Sequence of chain 1.A:
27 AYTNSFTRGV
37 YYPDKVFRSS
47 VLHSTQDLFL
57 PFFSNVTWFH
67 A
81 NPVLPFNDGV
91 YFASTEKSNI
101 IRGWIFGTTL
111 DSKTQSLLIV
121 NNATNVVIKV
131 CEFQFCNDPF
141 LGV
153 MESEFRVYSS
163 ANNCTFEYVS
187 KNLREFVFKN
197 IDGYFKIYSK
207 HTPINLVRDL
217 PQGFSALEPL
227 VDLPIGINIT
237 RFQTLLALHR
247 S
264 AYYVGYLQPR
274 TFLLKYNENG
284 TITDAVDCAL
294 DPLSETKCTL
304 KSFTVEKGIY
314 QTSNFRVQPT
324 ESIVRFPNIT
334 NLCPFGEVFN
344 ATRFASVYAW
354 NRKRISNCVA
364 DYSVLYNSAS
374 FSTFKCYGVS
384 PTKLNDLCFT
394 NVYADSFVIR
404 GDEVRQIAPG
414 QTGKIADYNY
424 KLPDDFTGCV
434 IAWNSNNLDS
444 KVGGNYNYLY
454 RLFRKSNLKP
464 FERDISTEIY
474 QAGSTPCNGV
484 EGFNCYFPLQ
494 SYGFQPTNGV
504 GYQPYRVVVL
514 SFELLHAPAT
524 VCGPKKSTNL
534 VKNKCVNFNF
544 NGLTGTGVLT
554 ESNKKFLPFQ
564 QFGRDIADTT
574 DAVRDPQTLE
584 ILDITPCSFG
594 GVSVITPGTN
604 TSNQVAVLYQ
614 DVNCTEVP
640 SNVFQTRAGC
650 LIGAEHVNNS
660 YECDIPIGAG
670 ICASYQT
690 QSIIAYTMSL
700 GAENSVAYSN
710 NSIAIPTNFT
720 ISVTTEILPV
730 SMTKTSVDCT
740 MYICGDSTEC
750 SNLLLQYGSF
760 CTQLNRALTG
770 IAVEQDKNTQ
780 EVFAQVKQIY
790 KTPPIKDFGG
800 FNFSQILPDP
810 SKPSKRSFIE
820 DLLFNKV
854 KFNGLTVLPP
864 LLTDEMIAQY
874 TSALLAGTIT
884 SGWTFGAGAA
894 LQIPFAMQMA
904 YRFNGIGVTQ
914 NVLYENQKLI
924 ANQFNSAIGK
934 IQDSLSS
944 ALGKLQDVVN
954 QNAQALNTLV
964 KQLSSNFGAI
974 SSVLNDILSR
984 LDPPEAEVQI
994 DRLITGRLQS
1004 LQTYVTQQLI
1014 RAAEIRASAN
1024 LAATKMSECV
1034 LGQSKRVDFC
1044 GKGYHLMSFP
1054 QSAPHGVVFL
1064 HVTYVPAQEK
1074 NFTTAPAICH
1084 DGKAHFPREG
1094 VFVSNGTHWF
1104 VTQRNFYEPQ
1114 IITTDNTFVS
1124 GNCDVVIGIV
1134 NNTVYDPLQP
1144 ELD

The protein below binds the small molecule below.
Small molecule (SMILES): CC(=O)N[C@H]1[C@H](O[C@H]2[C@H](O)[C@@H](NC(C)=O)CO[C@@H]2CO)O[C@H](CO)[C@@H](O)[C@@H]1O

Binding-site contacts:
Ligand atom C3 contacts residue ASN717 of chain 1.A at 3.8 Å.
Ligand atom C2 contacts residue ASN717 of chain 1.A at 2.5 Å.
Ligand atom C1 contacts residue GLN1071 of chain 1.A at 4.3 Å.
Ligand atom N2 contacts residue LEU922 of chain 1.A at 4.4 Å.
Ligand atom O7 contacts residue LEU922 of chain 1.A at 3.8 Å.
Ligand atom O4 contacts residue LEU922 of chain 1.A at 4.1 Å.
Ligand atom O7 contacts residue GLN1071 of chain 1.A at 3.6 Å (h-bond).
Ligand atom O6 contacts residue LEU922 of chain 1.A at 4.5 Å.
Ligand atom N2 contacts residue ASN717 of chain 1.A at 3.0 Å (h-bond).
Ligand atom O5 contacts residue GLN1071 of chain 1.A at 4.1 Å.
Ligand atom C6 contacts residue GLN926 of chain 1.A at 4.4 Å.
Ligand atom O7 contacts residue ASN717 of chain 1.A at 3.6 Å.
Ligand atom C8 contacts residue LEU922 of chain 1.A at 3.7 Å (hydrophobic).
Ligand atom C7 contacts residue ASN717 of chain 1.A at 3.5 Å.
Ligand atom C5 contacts residue ASN717 of chain 1.A at 3.6 Å.
Ligand atom C1 contacts residue ASN717 of chain 1.A at 1.4 Å.
Ligand atom C5 contacts residue LEU922 of chain 1.A at 4.0 Å (hydrophobic).
Ligand atom C8 contacts residue GLN926 of chain 1.A at 4.4 Å.
Ligand atom C4 contacts residue ASN717 of chain 1.A at 4.2 Å.
Ligand atom O5 contacts residue ASN717 of chain 1.A at 2.3 Å (h-bond).
Ligand atom O6 contacts residue GLN926 of chain 1.A at 3.2 Å (h-bond).
Ligand atom C7 contacts residue LEU922 of chain 1.A at 3.7 Å (hydrophobic).